This small molecule binds to this protein.
Small molecule (SMILES): Nc1nc2c(ncn2[C@@H]2O[C@@H]3COP(=O)(O)O[C@@H]4[C@H](O)[C@@H](COP(=O)(O)O[C@@H]2[C@@H]3O)O[C@H]4n2cnc3c(N)ncnc32)c(=O)[nH]1

Binding-site contacts:
Ligand atom C6 contacts residue TYR277 of chain 1.A at 3.5 Å (hydrophobic).
Ligand atom N1 contacts residue ARG217 of chain 1.A at 3.2 Å (salt-bridge).
Ligand atom O2' contacts residue ARG217 of chain 1.A at 4.0 Å.
Ligand atom N1 contacts residue TYR277 of chain 1.A at 3.3 Å.
Ligand atom N7 contacts residue TYR277 of chain 1.A at 4.0 Å.
Ligand atom C4' contacts residue LYS273 of chain 1.A at 4.1 Å.
Ligand atom C2 contacts residue LEU331 of chain 1.A at 3.8 Å (hydrophobic).
Ligand atom NAA contacts residue ALA148 of chain 1.A at 3.7 Å.
Ligand atom OAI contacts residue ASP272 of chain 1.A at 3.7 Å.
Ligand atom C4' contacts residue SER275 of chain 1.A at 3.6 Å.
Ligand atom CBE contacts residue LYS203 of chain 1.A at 3.9 Å.
Ligand atom N9 contacts residue ARG217 of chain 1.A at 4.1 Å.
Ligand atom OP2 contacts residue ARG217 of chain 1.A at 3.9 Å.
Ligand atom O5' contacts residue SER275 of chain 1.A at 4.1 Å.
Ligand atom P2' contacts residue ARG217 of chain 1.A at 3.8 Å.
Ligand atom C5 contacts residue ARG217 of chain 1.A at 3.3 Å.
Ligand atom OP1 contacts residue ARG217 of chain 1.A at 2.8 Å (salt-bridge).
Ligand atom NAA contacts residue ASP160 of chain 1.A at 2.4 Å (salt-bridge).
Ligand atom O4' contacts residue HIS278 of chain 1.A at 3.8 Å.
Ligand atom CBA contacts residue ALA148 of chain 1.A at 3.8 Å (hydrophobic).
Ligand atom C5 contacts residue TYR277 of chain 1.A at 3.9 Å (hydrophobic).
Ligand atom O5' contacts residue ASP272 of chain 1.A at 3.8 Å.
Ligand atom CAL contacts residue LYS203 of chain 1.A at 3.8 Å.
Ligand atom C5' contacts residue SER275 of chain 1.A at 3.4 Å.
Ligand atom OP1 contacts residue LYS203 of chain 1.A at 3.9 Å.
Ligand atom N6 contacts residue TYR277 of chain 1.A at 3.4 Å.
Ligand atom NAR contacts residue LYS203 of chain 1.A at 2.9 Å (salt-bridge).
Ligand atom C2 contacts residue ARG217 of chain 1.A at 3.1 Å.
Ligand atom OAC contacts residue LYS203 of chain 1.A at 4.0 Å.
Ligand atom N3 contacts residue ARG217 of chain 1.A at 3.2 Å (salt-bridge).
Ligand atom O4' contacts residue SER275 of chain 1.A at 3.4 Å.
Ligand atom O3' contacts residue LYS273 of chain 1.A at 3.8 Å.
Ligand atom C4 contacts residue ARG217 of chain 1.A at 3.3 Å.
Ligand atom C8 contacts residue SER275 of chain 1.A at 4.1 Å.
Ligand atom NAS contacts residue SER146 of chain 1.A at 4.1 Å.
Ligand atom C6 contacts residue ARG217 of chain 1.A at 3.2 Å.
Ligand atom CBA contacts residue ASP160 of chain 1.A at 3.8 Å.
Ligand atom OAX contacts residue SER146 of chain 1.A at 3.3 Å.
Ligand atom N6 contacts residue ARG217 of chain 1.A at 4.1 Å.
Ligand atom C2 contacts residue TYR277 of chain 1.A at 3.8 Å (hydrophobic).

Sequence of chain 1.A:
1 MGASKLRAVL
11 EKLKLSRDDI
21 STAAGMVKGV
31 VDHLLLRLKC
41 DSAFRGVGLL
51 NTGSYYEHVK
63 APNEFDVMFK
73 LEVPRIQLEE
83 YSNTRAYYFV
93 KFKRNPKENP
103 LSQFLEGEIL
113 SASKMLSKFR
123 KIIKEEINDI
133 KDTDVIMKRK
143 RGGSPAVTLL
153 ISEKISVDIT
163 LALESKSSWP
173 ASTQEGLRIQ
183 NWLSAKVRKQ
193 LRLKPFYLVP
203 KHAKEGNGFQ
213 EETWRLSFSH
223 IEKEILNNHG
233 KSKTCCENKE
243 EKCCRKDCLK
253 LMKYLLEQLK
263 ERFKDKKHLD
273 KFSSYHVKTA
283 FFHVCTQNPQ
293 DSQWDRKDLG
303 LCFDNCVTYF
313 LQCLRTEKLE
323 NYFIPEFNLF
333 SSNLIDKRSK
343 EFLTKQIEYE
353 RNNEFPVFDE